A protein and the small-molecule ligand that binds it are described below.
Small molecule (SMILES): C[C@@H](O)[C@@H](C=O)[C@@H]1NC(C(=O)O)=C(S[C@@H]2CN[C@H](C(=O)N(C)C)C2)[C@@H]1C

Binding-site contacts:
Ligand atom N19 contacts residue GLU280 of chain 1.A at 3.5 Å (salt-bridge).
Ligand atom C21 contacts residue PHE156 of chain 1.A at 3.5 Å (hydrophobic).
Ligand atom O24 contacts residue THR322 of chain 1.A at 3.4 Å (h-bond).
Ligand atom N10 contacts residue ASN158 of chain 1.A at 3.5 Å (h-bond).
Ligand atom C22 contacts residue THR322 of chain 1.A at 2.9 Å.
Ligand atom N23 contacts residue THR322 of chain 1.A at 3.1 Å (h-bond).
Ligand atom C16 contacts residue LYS321 of chain 1.A at 3.5 Å.
Ligand atom C9 contacts residue TYR228 of chain 1.A at 3.6 Å (hydrophobic).
Ligand atom C22 contacts residue GLU280 of chain 1.A at 3.6 Å.
Ligand atom C9 contacts residue SER324 of chain 1.A at 3.5 Å.
Ligand atom C3 contacts residue SER71 of chain 1.A at 3.2 Å.
Ligand atom O12 contacts residue LYS321 of chain 1.A at 2.6 Å (salt-bridge).
Ligand atom O24 contacts residue GLU280 of chain 1.A at 3.3 Å (salt-bridge).
Ligand atom C9 contacts residue SER71 of chain 1.A at 3.5 Å.
Ligand atom N10 contacts residue SER71 of chain 1.A at 2.8 Å (h-bond).
Ligand atom C5 contacts residue SER71 of chain 1.A at 3.1 Å.
Ligand atom C22 contacts residue LYS321 of chain 1.A at 3.6 Å.
Ligand atom C7 contacts residue SER71 of chain 1.A at 3.1 Å.
Ligand atom N19 contacts residue PHE156 of chain 1.A at 3.4 Å.
Ligand atom C26 contacts residue THR322 of chain 1.A at 3.5 Å.
Ligand atom O6 contacts residue SER324 of chain 1.A at 2.7 Å (h-bond).
Ligand atom C17 contacts residue THR322 of chain 1.A at 3.0 Å.
Ligand atom O12 contacts residue SER71 of chain 1.A at 3.2 Å.
Ligand atom C25 contacts residue THR322 of chain 1.A at 3.3 Å.
Ligand atom N10 contacts residue LYS74 of chain 1.A at 3.3 Å (salt-bridge).
Ligand atom C16 contacts residue THR322 of chain 1.A at 3.2 Å.
Ligand atom O24 contacts residue LYS321 of chain 1.A at 2.8 Å (salt-bridge).
Ligand atom C26 contacts residue ASN320 of chain 1.A at 3.6 Å.
Ligand atom O8 contacts residue PHE126 of chain 1.A at 3.6 Å.
Ligand atom C25 contacts residue ASN295 of chain 1.A at 2.9 Å.
Ligand atom C4 contacts residue SER71 of chain 1.A at 3.5 Å.
Ligand atom O6 contacts residue SER71 of chain 1.A at 3.0 Å (h-bond).
Ligand atom O6 contacts residue GLY323 of chain 1.A at 3.5 Å.
Ligand atom C11 contacts residue SER71 of chain 1.A at 3.1 Å.
Ligand atom O8 contacts residue ASN158 of chain 1.A at 2.9 Å (h-bond).
Ligand atom O13 contacts residue PHE156 of chain 1.A at 3.6 Å.
Ligand atom C7 contacts residue ASN158 of chain 1.A at 3.5 Å.
Ligand atom O13 contacts residue LYS74 of chain 1.A at 2.7 Å (salt-bridge).
Ligand atom C11 contacts residue LYS74 of chain 1.A at 3.5 Å.
Ligand atom C1 contacts residue SER71 of chain 1.A at 2.6 Å.

Sequence of chain 1.A:
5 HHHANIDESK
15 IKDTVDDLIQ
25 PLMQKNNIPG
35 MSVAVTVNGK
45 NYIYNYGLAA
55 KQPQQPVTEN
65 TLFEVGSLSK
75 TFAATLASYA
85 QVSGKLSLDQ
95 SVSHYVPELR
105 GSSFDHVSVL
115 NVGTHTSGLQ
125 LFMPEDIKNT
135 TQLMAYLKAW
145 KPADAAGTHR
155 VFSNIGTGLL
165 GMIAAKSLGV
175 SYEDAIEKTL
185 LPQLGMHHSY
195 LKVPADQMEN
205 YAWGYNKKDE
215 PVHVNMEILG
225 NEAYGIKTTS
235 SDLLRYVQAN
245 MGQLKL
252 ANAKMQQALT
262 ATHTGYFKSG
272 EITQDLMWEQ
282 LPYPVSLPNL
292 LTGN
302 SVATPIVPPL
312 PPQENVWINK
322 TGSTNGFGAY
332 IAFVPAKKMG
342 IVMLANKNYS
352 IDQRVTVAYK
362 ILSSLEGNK